Binding-site contacts:
Ligand atom C5 contacts residue GLY126 of chain 47.F at 4.0 Å.
Ligand atom N2 contacts residue ASN156 of chain 47.F at 2.5 Å (h-bond).
Ligand atom O5 contacts residue ASN156 of chain 47.F at 2.5 Å (h-bond).
Ligand atom C4 contacts residue GLU127 of chain 47.F at 3.6 Å.
Ligand atom C7 contacts residue ASN156 of chain 47.F at 3.3 Å.
Ligand atom O3 contacts residue GLU127 of chain 47.F at 4.2 Å.
Ligand atom C3 contacts residue GLU127 of chain 47.F at 3.6 Å.
Ligand atom C8 contacts residue ASN156 of chain 47.F at 4.2 Å.
Ligand atom O4 contacts residue GLU127 of chain 47.F at 3.1 Å (salt-bridge).
Ligand atom C1 contacts residue GLY126 of chain 47.F at 3.4 Å.
Ligand atom C6 contacts residue GLU127 of chain 47.F at 3.8 Å.
Ligand atom O7 contacts residue ASN156 of chain 47.F at 3.2 Å (h-bond).
Ligand atom C5 contacts residue ASN156 of chain 47.F at 3.7 Å.
Ligand atom C6 contacts residue LYS128 of chain 47.F at 4.3 Å.
Ligand atom C3 contacts residue ASN156 of chain 47.F at 3.6 Å.
Ligand atom C8 contacts residue PRO179 of chain 47.F at 4.4 Å (hydrophobic).
Ligand atom O5 contacts residue GLY126 of chain 47.F at 3.7 Å.
Ligand atom C1 contacts residue ASN156 of chain 47.F at 1.4 Å.
Ligand atom C5 contacts residue GLU127 of chain 47.F at 3.6 Å.
Ligand atom C4 contacts residue ASN156 of chain 47.F at 4.2 Å.
Ligand atom C2 contacts residue ASN156 of chain 47.F at 2.3 Å.

This small molecule binds to this protein.
Small molecule (SMILES): CC(=O)N[C@@H]1[C@@H](O)[C@H](O)[C@@H](CO)O[C@H]1O

Sequence of chain 47.F:
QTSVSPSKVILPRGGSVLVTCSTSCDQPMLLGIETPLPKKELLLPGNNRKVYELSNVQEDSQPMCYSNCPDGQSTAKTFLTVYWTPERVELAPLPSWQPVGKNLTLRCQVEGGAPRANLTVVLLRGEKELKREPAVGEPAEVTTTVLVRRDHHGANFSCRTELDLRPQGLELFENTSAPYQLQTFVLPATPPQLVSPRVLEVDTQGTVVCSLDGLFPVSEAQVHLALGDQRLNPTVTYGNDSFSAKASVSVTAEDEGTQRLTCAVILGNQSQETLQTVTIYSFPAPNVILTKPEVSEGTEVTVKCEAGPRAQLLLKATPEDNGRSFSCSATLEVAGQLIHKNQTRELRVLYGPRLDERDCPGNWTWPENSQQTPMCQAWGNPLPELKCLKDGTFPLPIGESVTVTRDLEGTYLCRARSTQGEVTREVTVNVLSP